Sequence of chain 6.B:
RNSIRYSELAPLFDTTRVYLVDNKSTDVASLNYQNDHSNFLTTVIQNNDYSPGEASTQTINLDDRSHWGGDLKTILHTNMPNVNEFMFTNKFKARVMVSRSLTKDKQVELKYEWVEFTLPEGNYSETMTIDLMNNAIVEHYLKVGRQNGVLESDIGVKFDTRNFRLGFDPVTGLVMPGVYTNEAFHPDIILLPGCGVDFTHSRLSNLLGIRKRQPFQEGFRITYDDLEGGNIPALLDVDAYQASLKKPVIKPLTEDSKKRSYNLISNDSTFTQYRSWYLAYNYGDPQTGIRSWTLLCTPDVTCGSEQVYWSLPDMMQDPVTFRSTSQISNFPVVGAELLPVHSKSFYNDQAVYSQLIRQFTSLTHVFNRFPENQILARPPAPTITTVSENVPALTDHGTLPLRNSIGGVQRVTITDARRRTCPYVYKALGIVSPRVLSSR

Sequence of chain 6.C:
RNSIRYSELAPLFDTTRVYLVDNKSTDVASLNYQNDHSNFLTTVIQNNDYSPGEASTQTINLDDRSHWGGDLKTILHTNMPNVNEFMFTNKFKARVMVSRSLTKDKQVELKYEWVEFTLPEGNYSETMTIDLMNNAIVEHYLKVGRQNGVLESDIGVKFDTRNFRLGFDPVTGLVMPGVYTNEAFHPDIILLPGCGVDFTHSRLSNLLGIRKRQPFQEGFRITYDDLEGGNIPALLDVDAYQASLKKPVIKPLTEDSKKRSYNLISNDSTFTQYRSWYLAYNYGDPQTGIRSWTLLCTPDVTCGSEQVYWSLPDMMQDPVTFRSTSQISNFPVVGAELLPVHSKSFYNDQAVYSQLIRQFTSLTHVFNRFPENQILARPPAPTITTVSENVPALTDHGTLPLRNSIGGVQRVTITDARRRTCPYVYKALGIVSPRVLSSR

Binding-site contacts:
Ligand atom CG contacts residue ARG450 of chain 6.B at 3.5 Å.
Ligand atom CZ contacts residue THR445 of chain 6.B at 3.4 Å.
Ligand atom OD2 contacts residue LYS339 of chain 6.B at 3.6 Å.
Ligand atom CA contacts residue GLU155 of chain 6.B at 3.9 Å.
Ligand atom CG contacts residue LYS339 of chain 6.B at 3.8 Å.
Ligand atom CZ contacts residue HIS446 of chain 6.B at 3.7 Å.
Ligand atom CE1 contacts residue THR445 of chain 6.B at 3.3 Å.
Ligand atom CD contacts residue ARG450 of chain 6.B at 2.9 Å.
Ligand atom ND2 contacts residue GLU155 of chain 6.B at 3.1 Å (salt-bridge).
Ligand atom CB contacts residue PRO452 of chain 6.B at 3.9 Å (hydrophobic).
Ligand atom OH contacts residue HIS446 of chain 6.B at 3.1 Å (h-bond).
Ligand atom CB contacts residue LYS339 of chain 6.B at 2.9 Å.
Ligand atom C contacts residue HIS446 of chain 6.B at 3.4 Å.
Ligand atom CD1 contacts residue PRO180 of chain 6.C at 3.5 Å (hydrophobic).
Ligand atom CE2 contacts residue HIS446 of chain 6.B at 3.5 Å.
Ligand atom O contacts residue HIS446 of chain 6.B at 2.8 Å.
Ligand atom CG1 contacts residue GLU155 of chain 6.B at 3.8 Å.
Ligand atom OD1 contacts residue GLU155 of chain 6.B at 3.8 Å.
Ligand atom CG2 contacts residue LEU145 of chain 6.B at 3.8 Å (hydrophobic).
Ligand atom CG contacts residue PRO452 of chain 6.B at 3.5 Å (hydrophobic).
Ligand atom CG1 contacts residue PHE451 of chain 6.B at 3.4 Å (hydrophobic).
Ligand atom CZ contacts residue ARG149 of chain 6.B at 3.8 Å.
Ligand atom CG contacts residue TYR244 of chain 6.C at 3.4 Å (hydrophobic).
Ligand atom OH contacts residue THR445 of chain 6.B at 3.2 Å.
Ligand atom CB contacts residue GLN245 of chain 6.C at 3.8 Å.
Ligand atom CG2 contacts residue GLU155 of chain 6.B at 3.7 Å.
Ligand atom O contacts residue ARG450 of chain 6.B at 3.3 Å (salt-bridge).
Ligand atom CG1 contacts residue ARG450 of chain 6.B at 3.4 Å.
Ligand atom OD1 contacts residue LYS339 of chain 6.B at 2.9 Å (salt-bridge).
Ligand atom CE2 contacts residue MET179 of chain 6.C at 3.8 Å (hydrophobic).
Ligand atom CG contacts residue GLU155 of chain 6.B at 3.8 Å.
Ligand atom CE1 contacts residue ARG149 of chain 6.B at 3.6 Å.
Ligand atom CB contacts residue ARG450 of chain 6.B at 3.6 Å.
Ligand atom CE1 contacts residue PRO180 of chain 6.C at 3.2 Å (hydrophobic).
Ligand atom CA contacts residue LYS339 of chain 6.B at 3.1 Å.
Ligand atom O contacts residue ARG149 of chain 6.B at 2.6 Å (salt-bridge).
Ligand atom OH contacts residue LEU239 of chain 6.C at 3.9 Å.
Ligand atom C contacts residue ARG149 of chain 6.B at 3.8 Å.
Ligand atom OH contacts residue MET179 of chain 6.C at 3.4 Å.
Ligand atom CZ contacts residue ASP172 of chain 6.C at 3.6 Å.

A protein and the small-molecule ligand that binds it are described below.
Small molecule (SMILES): CC(C)[C@H](NC(=O)[C@@H]1CCCN1C(=O)[C@H](CC(N)=O)NC(=O)[C@H](Cc1ccccc1)NC(=O)[C@@H](N)[C@@H](C)O)C(=O)N[C@@H](Cc1ccc(O)cc1)C(=O)N1CCC[C@H]1C(=O)N[C@@H](Cc1ccc(O)cc1)C(=O)N[C@@H](CC(=O)O)C(=O)N[C@H](C=O)[C@@H](C)O